Binding-site contacts:
Ligand atom C2 contacts residue ALA376 of chain 1.C at 4.4 Å (hydrophobic).
Ligand atom C5 contacts residue ALA376 of chain 1.C at 4.1 Å (hydrophobic).
Ligand atom C1 contacts residue ASN375 of chain 1.C at 4.0 Å.
Ligand atom O6 contacts residue GLA1 of chain 1.I at 1.6 Å.
Ligand atom O5 contacts residue GLY374 of chain 1.C at 4.0 Å.
Ligand atom O2 contacts residue TYR402 of chain 1.C at 3.6 Å.
Ligand atom C5 contacts residue ASN375 of chain 1.C at 4.2 Å.
Ligand atom C6 contacts residue ASN375 of chain 1.C at 4.1 Å.
Ligand atom O1 contacts residue ASN375 of chain 1.C at 4.3 Å.
Ligand atom O5 contacts residue ASN375 of chain 1.C at 3.2 Å.
Ligand atom C3 contacts residue TYR402 of chain 1.C at 3.6 Å (hydrophobic).
Ligand atom O1 contacts residue GLY374 of chain 1.C at 3.8 Å.
Ligand atom C5 contacts residue GLA1 of chain 1.I at 3.8 Å.
Ligand atom C6 contacts residue GLA1 of chain 1.I at 2.6 Å.
Ligand atom C6 contacts residue ILE346 of chain 1.C at 3.8 Å (hydrophobic).
Ligand atom O2 contacts residue ALA400 of chain 1.C at 4.5 Å.
Ligand atom O3 contacts residue TYR402 of chain 1.C at 3.1 Å.
Ligand atom C1 contacts residue ALA376 of chain 1.C at 3.5 Å (hydrophobic).
Ligand atom O3 contacts residue TYR402 of chain 1.C at 3.9 Å.
Ligand atom O5 contacts residue GLA1 of chain 1.I at 3.9 Å.
Ligand atom C3 contacts residue TYR402 of chain 1.C at 4.2 Å (hydrophobic).
Ligand atom C2 contacts residue TYR402 of chain 1.C at 4.0 Å (hydrophobic).
Ligand atom C6 contacts residue ALA376 of chain 1.C at 4.2 Å (hydrophobic).
Ligand atom C5 contacts residue TYR402 of chain 1.C at 4.1 Å (hydrophobic).
Ligand atom O2 contacts residue ALA376 of chain 1.C at 3.5 Å.
Ligand atom C4 contacts residue TYR402 of chain 1.C at 4.4 Å (hydrophobic).
Ligand atom C2 contacts residue TYR402 of chain 1.C at 4.5 Å (hydrophobic).
Ligand atom C1 contacts residue TYR402 of chain 1.C at 4.0 Å (hydrophobic).
Ligand atom C6 contacts residue THR379 of chain 1.C at 4.2 Å.
Ligand atom C1 contacts residue GLY374 of chain 1.C at 3.6 Å.
Ligand atom O5 contacts residue ALA376 of chain 1.C at 2.8 Å (h-bond).

The small molecule below binds the protein below.
Small molecule (SMILES): C[C@@H]1O[C@@H](O)[C@H](O)[C@H](O)[C@H]1O[C@@H]1O[C@H](CO)[C@@H](O)[C@H](O)[C@@H]1O

Sequence of chain 1.C:
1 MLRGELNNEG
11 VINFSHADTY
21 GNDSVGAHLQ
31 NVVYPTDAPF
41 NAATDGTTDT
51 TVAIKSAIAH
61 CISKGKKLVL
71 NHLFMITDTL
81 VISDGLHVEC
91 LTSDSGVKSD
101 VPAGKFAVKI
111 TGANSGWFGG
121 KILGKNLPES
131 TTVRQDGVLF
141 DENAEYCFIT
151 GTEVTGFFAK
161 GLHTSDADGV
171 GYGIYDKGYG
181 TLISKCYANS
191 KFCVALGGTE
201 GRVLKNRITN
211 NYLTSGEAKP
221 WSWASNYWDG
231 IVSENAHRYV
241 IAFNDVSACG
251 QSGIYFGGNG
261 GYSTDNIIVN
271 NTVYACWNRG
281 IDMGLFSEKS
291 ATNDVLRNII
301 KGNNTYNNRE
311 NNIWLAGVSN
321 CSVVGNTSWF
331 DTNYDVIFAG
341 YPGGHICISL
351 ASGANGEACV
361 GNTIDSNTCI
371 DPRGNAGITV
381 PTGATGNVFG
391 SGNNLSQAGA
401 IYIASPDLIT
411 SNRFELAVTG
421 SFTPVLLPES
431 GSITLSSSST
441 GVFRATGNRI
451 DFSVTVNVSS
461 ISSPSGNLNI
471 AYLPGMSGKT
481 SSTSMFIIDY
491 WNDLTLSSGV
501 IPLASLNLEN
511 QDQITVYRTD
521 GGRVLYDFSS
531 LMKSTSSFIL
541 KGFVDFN